Binding-site contacts:
Ligand atom O5P contacts residue SER454 of chain 1.D at 3.0 Å (h-bond).
Ligand atom O1P contacts residue TRP499 of chain 1.D at 3.0 Å (h-bond).
Ligand atom O6 contacts residue SER536 of chain 1.D at 3.6 Å.
Ligand atom O3P contacts residue LYS450 of chain 1.D at 3.8 Å.
Ligand atom O4 contacts residue GLY535 of chain 1.D at 2.8 Å (h-bond).
Ligand atom O6P contacts residue SER536 of chain 1.D at 2.8 Å (h-bond).
Ligand atom O4 contacts residue THR539 of chain 1.D at 3.6 Å.
Ligand atom C5 contacts residue GLY535 of chain 1.D at 3.2 Å.
Ligand atom O5P contacts residue THR449 of chain 1.D at 2.6 Å (h-bond).
Ligand atom P2 contacts residue SER454 of chain 1.D at 3.9 Å.
Ligand atom O2P contacts residue LYS450 of chain 1.D at 3.9 Å.
Ligand atom O4 contacts residue GLY537 of chain 1.D at 3.5 Å (h-bond).
Ligand atom C4 contacts residue GLY535 of chain 1.D at 3.3 Å.
Ligand atom P2 contacts residue SER536 of chain 1.D at 3.7 Å.
Ligand atom O4P contacts residue SER451 of chain 1.D at 3.9 Å.
Ligand atom O4 contacts residue SER536 of chain 1.D at 3.9 Å.
Ligand atom C6 contacts residue LEU448 of chain 1.D at 3.6 Å (hydrophobic).
Ligand atom P1 contacts residue ARG506 of chain 1.D at 3.8 Å.
Ligand atom O3 contacts residue GLY531 of chain 1.D at 3.2 Å.
Ligand atom O2P contacts residue ARG506 of chain 1.D at 2.9 Å (salt-bridge).
Ligand atom O4P contacts residue GLY537 of chain 1.D at 3.4 Å (h-bond).
Ligand atom O1P contacts residue ARG506 of chain 1.D at 2.8 Å (salt-bridge).
Ligand atom C3 contacts residue ARG533 of chain 1.D at 3.4 Å.
Ligand atom O6P contacts residue SER451 of chain 1.D at 2.8 Å (h-bond).
Ligand atom O4 contacts residue PHE538 of chain 1.D at 2.9 Å (h-bond).
Ligand atom O3P contacts residue PRO534 of chain 1.D at 3.8 Å.
Ligand atom O6P contacts residue LYS450 of chain 1.D at 3.2 Å (salt-bridge).
Ligand atom O3 contacts residue ARG533 of chain 1.D at 2.7 Å (salt-bridge).
Ligand atom O4P contacts residue SER454 of chain 1.D at 3.7 Å.
Ligand atom P2 contacts residue SER451 of chain 1.D at 3.7 Å.
Ligand atom O6 contacts residue GLY537 of chain 1.D at 3.6 Å.
Ligand atom O3P contacts residue GLY535 of chain 1.D at 3.2 Å (h-bond).
Ligand atom O5P contacts residue LYS450 of chain 1.D at 3.9 Å.
Ligand atom C4 contacts residue THR539 of chain 1.D at 3.9 Å.
Ligand atom O5 contacts residue LEU448 of chain 1.D at 3.9 Å.
Ligand atom C3 contacts residue GLY535 of chain 1.D at 3.4 Å.
Ligand atom O2 contacts residue GLY531 of chain 1.D at 3.5 Å (h-bond).
Ligand atom P2 contacts residue LYS450 of chain 1.D at 3.9 Å.
Ligand atom C6 contacts residue THR539 of chain 1.D at 3.8 Å.
Ligand atom O5P contacts residue ARG453 of chain 1.D at 3.8 Å.

The small molecule below binds the protein below.
Small molecule (SMILES): O=P(O)(O)OC[C@H]1O[C@](O)(COP(=O)(O)O)[C@@H](O)[C@@H]1O

Sequence of chain 1.D:
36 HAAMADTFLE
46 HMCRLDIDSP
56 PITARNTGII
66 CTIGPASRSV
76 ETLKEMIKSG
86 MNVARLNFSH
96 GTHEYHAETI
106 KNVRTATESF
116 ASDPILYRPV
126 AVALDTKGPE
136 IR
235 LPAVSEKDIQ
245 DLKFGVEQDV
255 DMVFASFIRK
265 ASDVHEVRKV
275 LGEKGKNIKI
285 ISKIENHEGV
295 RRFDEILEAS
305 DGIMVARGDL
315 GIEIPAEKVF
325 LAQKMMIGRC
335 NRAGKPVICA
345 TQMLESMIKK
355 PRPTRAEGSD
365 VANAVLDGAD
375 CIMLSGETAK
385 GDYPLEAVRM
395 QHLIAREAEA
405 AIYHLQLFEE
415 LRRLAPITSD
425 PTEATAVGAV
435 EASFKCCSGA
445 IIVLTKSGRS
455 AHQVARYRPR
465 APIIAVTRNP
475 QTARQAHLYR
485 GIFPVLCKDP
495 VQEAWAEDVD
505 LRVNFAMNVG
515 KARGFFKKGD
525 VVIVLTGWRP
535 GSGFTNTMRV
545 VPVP